Binding-site contacts:
Ligand atom C23 contacts residue MET66 of chain 5.C at 3.1 Å (hydrophobic).
Ligand atom F26 contacts residue LYS70 of chain 5.C at 3.2 Å.
Ligand atom N06 contacts residue ASN57 of chain 5.C at 3.1 Å (h-bond).
Ligand atom C39 contacts residue GLN63 of chain 5.C at 3.3 Å.
Ligand atom F63 contacts residue THR107 of chain 5.C at 2.8 Å.
Ligand atom O51 contacts residue GLN179 of chain 3.C at 3.4 Å.
Ligand atom C07 contacts residue THR107 of chain 5.C at 3.5 Å.
Ligand atom C04 contacts residue THR107 of chain 5.C at 3.5 Å.
Ligand atom F26 contacts residue ILE73 of chain 5.C at 3.0 Å.
Ligand atom O59 contacts residue SER41 of chain 3.C at 3.2 Å (h-bond).
Ligand atom F53 contacts residue GLN179 of chain 3.C at 3.4 Å.
Ligand atom C11 contacts residue TYR130 of chain 5.C at 3.4 Å (hydrophobic).
Ligand atom C19 contacts residue ASN57 of chain 5.C at 3.5 Å.
Ligand atom C08 contacts residue THR107 of chain 5.C at 3.6 Å.
Ligand atom F26 contacts residue LEU69 of chain 5.C at 3.2 Å.
Ligand atom C12 contacts residue TYR130 of chain 5.C at 3.2 Å (hydrophobic).
Ligand atom N43 contacts residue ASN57 of chain 5.C at 2.8 Å (h-bond).
Ligand atom C35 contacts residue LYS70 of chain 5.C at 3.5 Å.
Ligand atom C44 contacts residue ASN57 of chain 5.C at 3.4 Å.
Ligand atom O57 contacts residue THR54 of chain 5.C at 3.5 Å.
Ligand atom O29 contacts residue LYS70 of chain 5.C at 3.2 Å (salt-bridge).
Ligand atom C58 contacts residue GLN50 of chain 5.C at 3.5 Å.
Ligand atom C31 contacts residue LYS70 of chain 5.C at 3.5 Å.
Ligand atom C45 contacts residue ASN57 of chain 5.C at 3.5 Å.
Ligand atom CL47 contacts residue ILE73 of chain 5.C at 3.5 Å.
Ligand atom O57 contacts residue PRO38 of chain 3.C at 3.5 Å.
Ligand atom F64 contacts residue ARG173 of chain 3.C at 3.5 Å.
Ligand atom CL47 contacts residue LYS70 of chain 5.C at 3.1 Å.
Ligand atom F62 contacts residue GLN179 of chain 3.C at 3.4 Å.
Ligand atom F64 contacts residue LEU172 of chain 3.C at 3.4 Å.
Ligand atom C58 contacts residue THR54 of chain 5.C at 3.4 Å.
Ligand atom O57 contacts residue ASN57 of chain 5.C at 3.1 Å (h-bond).
Ligand atom C49 contacts residue ASP74 of chain 5.C at 3.4 Å.
Ligand atom F42 contacts residue LYS70 of chain 5.C at 3.1 Å.
Ligand atom F27 contacts residue MET66 of chain 5.C at 2.7 Å.
Ligand atom C36 contacts residue GLN67 of chain 5.C at 3.3 Å.
Ligand atom F53 contacts residue LYS182 of chain 3.C at 2.8 Å.
Ligand atom CL47 contacts residue ASP74 of chain 5.C at 2.7 Å.
Ligand atom C18 contacts residue GLN179 of chain 3.C at 3.3 Å.
Ligand atom O51 contacts residue ASN183 of chain 3.C at 3.3 Å (h-bond).

This small molecule binds to this protein.
Small molecule (SMILES): CC(C)(C#Cc1ccc(-c2ccc(Cl)c3c(NS(C)(=O)=O)nn(CC(F)(F)F)c23)c([C@H](Cc2cc(F)cc(F)c2)NC(=O)Cn2nc(C(F)(F)F)c3c2C(F)(F)[C@@H]2C[C@H]32)n1)S(C)(=O)=O

Sequence of chain 3.C:
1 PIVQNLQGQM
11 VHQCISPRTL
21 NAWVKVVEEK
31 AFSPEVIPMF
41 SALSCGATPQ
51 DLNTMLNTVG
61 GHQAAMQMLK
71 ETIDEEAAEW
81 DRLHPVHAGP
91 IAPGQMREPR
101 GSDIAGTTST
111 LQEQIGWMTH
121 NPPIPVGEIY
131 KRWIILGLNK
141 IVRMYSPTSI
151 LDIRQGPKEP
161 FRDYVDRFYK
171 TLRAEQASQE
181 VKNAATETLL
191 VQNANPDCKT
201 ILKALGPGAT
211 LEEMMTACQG

Sequence of chain 5.C:
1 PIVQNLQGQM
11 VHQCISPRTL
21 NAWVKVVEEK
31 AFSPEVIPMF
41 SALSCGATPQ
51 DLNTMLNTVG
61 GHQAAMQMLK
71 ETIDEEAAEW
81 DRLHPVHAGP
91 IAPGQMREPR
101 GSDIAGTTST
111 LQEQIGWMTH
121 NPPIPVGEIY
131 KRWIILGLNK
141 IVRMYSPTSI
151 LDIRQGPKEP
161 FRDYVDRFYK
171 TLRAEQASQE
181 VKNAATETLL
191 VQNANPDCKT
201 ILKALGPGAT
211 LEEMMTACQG